Binding-site contacts:
Ligand atom F19 contacts residue ILE250 of chain 1.A at 3.8 Å.
Ligand atom N17 contacts residue SER293 of chain 1.A at 3.7 Å.
Ligand atom C11 contacts residue TRP197 of chain 1.A at 3.8 Å (hydrophobic).
Ligand atom C9 contacts residue LEU246 of chain 1.A at 4.0 Å (hydrophobic).
Ligand atom C1 contacts residue PRO191 of chain 1.A at 3.9 Å (hydrophobic).
Ligand atom C4 contacts residue ILE250 of chain 1.A at 3.5 Å (hydrophobic).
Ligand atom C2 contacts residue ILE250 of chain 1.A at 3.6 Å (hydrophobic).
Ligand atom C1 contacts residue LEU291 of chain 1.A at 3.9 Å (hydrophobic).
Ligand atom C8 contacts residue GLU192 of chain 1.A at 3.8 Å.
Ligand atom C10 contacts residue LEU195 of chain 1.A at 3.7 Å (hydrophobic).
Ligand atom F19 contacts residue TRP197 of chain 1.A at 3.7 Å.
Ligand atom C1 contacts residue GLU192 of chain 1.A at 3.8 Å.
Ligand atom C12 contacts residue TRP197 of chain 1.A at 3.5 Å (hydrophobic).
Ligand atom C3 contacts residue PRO191 of chain 1.A at 3.9 Å (hydrophobic).
Ligand atom N17 contacts residue LEU246 of chain 1.A at 4.0 Å.
Ligand atom C6 contacts residue LYS249 of chain 1.A at 3.2 Å.
Ligand atom F19 contacts residue LEU195 of chain 1.A at 3.7 Å.
Ligand atom C13 contacts residue GLU192 of chain 1.A at 3.8 Å.
Ligand atom N15 contacts residue SER293 of chain 1.A at 3.2 Å (h-bond).
Ligand atom C2 contacts residue LEU195 of chain 1.A at 3.9 Å (hydrophobic).
Ligand atom C7 contacts residue TRP197 of chain 1.A at 4.0 Å (hydrophobic).
Ligand atom N15 contacts residue GLU192 of chain 1.A at 3.9 Å.
Ligand atom N16 contacts residue LYS249 of chain 1.A at 3.3 Å (salt-bridge).
Ligand atom C4 contacts residue LEU195 of chain 1.A at 3.6 Å (hydrophobic).
Ligand atom N17 contacts residue TRP197 of chain 1.A at 3.7 Å.
Ligand atom F18 contacts residue PRO242 of chain 1.A at 3.9 Å.
Ligand atom F18 contacts residue ILE259 of chain 1.A at 3.3 Å.
Ligand atom C4 contacts residue ILE259 of chain 1.A at 3.5 Å (hydrophobic).
Ligand atom C2 contacts residue LEU246 of chain 1.A at 3.7 Å (hydrophobic).
Ligand atom C14 contacts residue LEU246 of chain 1.A at 3.8 Å (hydrophobic).
Ligand atom C5 contacts residue TRP197 of chain 1.A at 3.7 Å (hydrophobic).
Ligand atom C8 contacts residue LEU291 of chain 1.A at 3.0 Å (hydrophobic).
Ligand atom C14 contacts residue GLU192 of chain 1.A at 3.7 Å.
Ligand atom C10 contacts residue ILE259 of chain 1.A at 3.8 Å (hydrophobic).
Ligand atom C4 contacts residue PRO242 of chain 1.A at 3.8 Å (hydrophobic).
Ligand atom C6 contacts residue TRP197 of chain 1.A at 3.3 Å (hydrophobic).
Ligand atom N17 contacts residue GLU192 of chain 1.A at 3.8 Å.
Ligand atom N16 contacts residue ILE250 of chain 1.A at 3.9 Å.
Ligand atom N16 contacts residue TRP197 of chain 1.A at 3.4 Å (h-bond).
Ligand atom N15 contacts residue LEU291 of chain 1.A at 3.3 Å (h-bond).

Sequence of chain 1.A:
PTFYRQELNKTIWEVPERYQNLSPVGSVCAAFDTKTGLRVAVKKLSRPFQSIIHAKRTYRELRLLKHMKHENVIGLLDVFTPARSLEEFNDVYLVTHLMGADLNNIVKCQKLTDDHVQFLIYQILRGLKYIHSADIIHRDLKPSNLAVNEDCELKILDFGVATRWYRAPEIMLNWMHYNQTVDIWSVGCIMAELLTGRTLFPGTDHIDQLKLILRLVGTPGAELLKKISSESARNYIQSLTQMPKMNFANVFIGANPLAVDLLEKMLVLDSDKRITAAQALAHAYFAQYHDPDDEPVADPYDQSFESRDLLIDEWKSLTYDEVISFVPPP

The protein below binds the small molecule below.
Small molecule (SMILES): Fc1ccc(-c2c[nH]nc2-c2ccnc(F)c2)cc1